Sequence of chain 1.A:
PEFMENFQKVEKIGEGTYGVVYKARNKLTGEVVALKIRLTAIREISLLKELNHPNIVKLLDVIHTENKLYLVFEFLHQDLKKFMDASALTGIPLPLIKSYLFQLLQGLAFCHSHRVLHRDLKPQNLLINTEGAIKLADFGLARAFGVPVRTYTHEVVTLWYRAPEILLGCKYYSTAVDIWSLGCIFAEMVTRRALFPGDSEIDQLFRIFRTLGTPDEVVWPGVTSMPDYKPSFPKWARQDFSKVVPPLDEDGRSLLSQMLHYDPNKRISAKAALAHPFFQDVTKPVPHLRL

The small molecule below binds the protein below.
Small molecule (SMILES): CC[C@H](Nc1nc(NCc2cccnc2)c2ncn(C(C)C)c2n1)[C@@H](C)O

Binding-site contacts:
Ligand atom C4 contacts residue ILE18 of chain 1.A at 3.9 Å (hydrophobic).
Ligand atom C6 contacts residue GLN93 of chain 1.A at 3.6 Å.
Ligand atom C5 contacts residue LEU142 of chain 1.A at 3.8 Å (hydrophobic).
Ligand atom N6 contacts residue LEU142 of chain 1.A at 3.8 Å.
Ligand atom C1 contacts residue GLU20 of chain 1.A at 3.9 Å.
Ligand atom C5 contacts residue LEU91 of chain 1.A at 3.8 Å (hydrophobic).
Ligand atom C13 contacts residue ALA39 of chain 1.A at 3.1 Å (hydrophobic).
Ligand atom N2 contacts residue LEU142 of chain 1.A at 3.7 Å.
Ligand atom N5 contacts residue LEU91 of chain 1.A at 3.2 Å (h-bond).
Ligand atom C17 contacts residue LEU142 of chain 1.A at 3.5 Å (hydrophobic).
Ligand atom N6 contacts residue ALA39 of chain 1.A at 3.4 Å.
Ligand atom C8 contacts residue HIS92 of chain 1.A at 3.5 Å.
Ligand atom C6 contacts residue LEU91 of chain 1.A at 3.4 Å (hydrophobic).
Ligand atom C1 contacts residue GLY19 of chain 1.A at 3.7 Å.
Ligand atom C8 contacts residue LEU91 of chain 1.A at 3.5 Å (hydrophobic).
Ligand atom C14 contacts residue PHE88 of chain 1.A at 3.7 Å (hydrophobic).
Ligand atom C12 contacts residue LEU142 of chain 1.A at 3.3 Å (hydrophobic).
Ligand atom C14 contacts residue ALA39 of chain 1.A at 3.8 Å (hydrophobic).
Ligand atom O1 contacts residue ASN140 of chain 1.A at 3.4 Å.
Ligand atom C8 contacts residue ILE18 of chain 1.A at 3.8 Å (hydrophobic).
Ligand atom C13 contacts residue GLU89 of chain 1.A at 3.2 Å.
Ligand atom C19 contacts residue KCX41 of chain 1.A at 3.4 Å.
Ligand atom O1 contacts residue GLN139 of chain 1.A at 2.6 Å (h-bond).
Ligand atom N5 contacts residue LEU142 of chain 1.A at 3.6 Å.
Ligand atom C5 contacts residue ILE18 of chain 1.A at 3.8 Å (hydrophobic).
Ligand atom C7 contacts residue HIS92 of chain 1.A at 3.7 Å.
Ligand atom N2 contacts residue ILE18 of chain 1.A at 3.4 Å.
Ligand atom C6 contacts residue ASP94 of chain 1.A at 3.8 Å.
Ligand atom N4 contacts residue LYS97 of chain 1.A at 3.6 Å.
Ligand atom N5 contacts residue ALA39 of chain 1.A at 3.8 Å.
Ligand atom C15 contacts residue ALA152 of chain 1.A at 3.6 Å (hydrophobic).
Ligand atom C16 contacts residue VAL26 of chain 1.A at 3.6 Å (hydrophobic).
Ligand atom C16 contacts residue ALA39 of chain 1.A at 3.8 Å (hydrophobic).
Ligand atom C19 contacts residue ASP153 of chain 1.A at 2.9 Å.
Ligand atom N5 contacts residue PHE90 of chain 1.A at 3.9 Å.
Ligand atom N3 contacts residue LEU91 of chain 1.A at 2.8 Å (h-bond).
Ligand atom C7 contacts residue ILE18 of chain 1.A at 3.9 Å (hydrophobic).
Ligand atom C11 contacts residue ASP94 of chain 1.A at 3.7 Å.
Ligand atom C16 contacts residue PHE88 of chain 1.A at 3.6 Å (hydrophobic).
Ligand atom C13 contacts residue LEU142 of chain 1.A at 3.7 Å (hydrophobic).